Binding-site contacts:
Ligand atom C1E contacts residue VAL113 of chain 1.A at 4.4 Å (hydrophobic).
Ligand atom S1D contacts residue PHE41 of chain 1.A at 3.9 Å.
Ligand atom C1L contacts residue LEU182 of chain 1.A at 4.3 Å (hydrophobic).
Ligand atom C1B contacts residue LEU36 of chain 1.A at 4.1 Å (hydrophobic).
Ligand atom C1K contacts residue ALA64 of chain 1.A at 4.4 Å (hydrophobic).
Ligand atom C1N contacts residue GLU114 of chain 1.A at 3.2 Å.
Ligand atom C1K contacts residue ILE97 of chain 1.A at 3.6 Å (hydrophobic).
Ligand atom N1M contacts residue LEU182 of chain 1.A at 4.1 Å.
Ligand atom O1A contacts residue LEU36 of chain 1.A at 3.2 Å (h-bond).
Ligand atom C1I contacts residue GLU114 of chain 1.A at 4.3 Å.
Ligand atom C1N contacts residue TYR115 of chain 1.A at 3.9 Å (hydrophobic).
Ligand atom C1I contacts residue ALA64 of chain 1.A at 4.0 Å (hydrophobic).
Ligand atom C1J contacts residue VAL113 of chain 1.A at 4.3 Å (hydrophobic).
Ligand atom C1K contacts residue GLU114 of chain 1.A at 4.0 Å.
Ligand atom C1L contacts residue TYR115 of chain 1.A at 3.7 Å (hydrophobic).
Ligand atom N1M contacts residue TYR115 of chain 1.A at 3.5 Å.
Ligand atom C1G contacts residue ALA116 of chain 1.A at 4.3 Å (hydrophobic).
Ligand atom O1C contacts residue LEU36 of chain 1.A at 4.1 Å.
Ligand atom C1L contacts residue ALA116 of chain 1.A at 3.2 Å (hydrophobic).
Ligand atom C1E contacts residue PHE41 of chain 1.A at 4.1 Å (hydrophobic).
Ligand atom C1E contacts residue LYS66 of chain 1.A at 4.3 Å.
Ligand atom C1G contacts residue LEU36 of chain 1.A at 4.4 Å (hydrophobic).
Ligand atom C1N contacts residue LEU182 of chain 1.A at 3.6 Å (hydrophobic).
Ligand atom C1F contacts residue VAL113 of chain 1.A at 3.4 Å (hydrophobic).
Ligand atom N1M contacts residue ALA116 of chain 1.A at 2.7 Å (h-bond).
Ligand atom C1I contacts residue LEU182 of chain 1.A at 3.4 Å (hydrophobic).
Ligand atom C1G contacts residue LEU182 of chain 1.A at 4.2 Å (hydrophobic).
Ligand atom C1N contacts residue ALA116 of chain 1.A at 3.6 Å (hydrophobic).
Ligand atom C1N contacts residue ALA64 of chain 1.A at 3.7 Å (hydrophobic).
Ligand atom C1J contacts residue LEU182 of chain 1.A at 3.6 Å (hydrophobic).
Ligand atom O1C contacts residue GLY119 of chain 1.A at 4.3 Å.
Ligand atom C1K contacts residue LEU182 of chain 1.A at 4.0 Å (hydrophobic).
Ligand atom S1D contacts residue VAL44 of chain 1.A at 4.2 Å.
Ligand atom N1M contacts residue GLU114 of chain 1.A at 3.8 Å.
Ligand atom C1K contacts residue VAL113 of chain 1.A at 3.4 Å (hydrophobic).
Ligand atom C1H contacts residue LEU182 of chain 1.A at 3.7 Å (hydrophobic).
Ligand atom C1F contacts residue ILE97 of chain 1.A at 3.8 Å (hydrophobic).
Ligand atom C1J contacts residue ALA64 of chain 1.A at 4.2 Å (hydrophobic).
Ligand atom O1C contacts residue ALA116 of chain 1.A at 3.9 Å.
Ligand atom N1M contacts residue ALA64 of chain 1.A at 4.3 Å.

Sequence of chain 1.A:
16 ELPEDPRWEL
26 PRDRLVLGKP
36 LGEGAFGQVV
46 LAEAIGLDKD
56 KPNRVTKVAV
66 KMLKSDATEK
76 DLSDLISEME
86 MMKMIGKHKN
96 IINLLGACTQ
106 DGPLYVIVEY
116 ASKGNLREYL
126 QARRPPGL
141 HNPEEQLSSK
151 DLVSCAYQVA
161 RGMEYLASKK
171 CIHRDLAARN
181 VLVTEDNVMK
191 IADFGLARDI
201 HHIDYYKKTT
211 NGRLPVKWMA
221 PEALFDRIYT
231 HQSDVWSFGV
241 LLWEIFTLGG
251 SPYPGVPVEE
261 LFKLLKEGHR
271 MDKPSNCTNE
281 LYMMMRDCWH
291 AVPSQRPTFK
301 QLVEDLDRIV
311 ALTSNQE

The small molecule below binds the protein below.
Small molecule (SMILES): O=C(O)c1cncc(-c2cccs2)c1